Sequence of chain 1.A:
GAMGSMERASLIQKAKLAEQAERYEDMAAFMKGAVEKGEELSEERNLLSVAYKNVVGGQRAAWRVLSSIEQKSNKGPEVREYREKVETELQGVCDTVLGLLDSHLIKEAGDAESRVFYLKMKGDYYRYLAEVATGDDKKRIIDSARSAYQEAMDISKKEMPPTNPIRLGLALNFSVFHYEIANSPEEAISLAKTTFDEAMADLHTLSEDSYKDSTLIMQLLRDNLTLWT

A protein and the small-molecule ligand that binds it are described below.
Small molecule (SMILES): C[C@H](N)C(=O)N[C@@H](CCCNC(N)=[NH2+])C(=O)N[C@@H](CCCNC(N)=[NH2+])C(=O)N[C@@H](CCC(N)=O)C(=O)N[C@H](C(=O)O)[C@@H](C)OP(=O)(O)O

Binding-site contacts:
Ligand atom O3P contacts residue TYR135 of chain 1.A at 2.7 Å (h-bond).
Ligand atom OE1 contacts residue LEU227 of chain 1.A at 3.3 Å.
Ligand atom NH2 contacts residue VAL183 of chain 1.A at 3.8 Å.
Ligand atom CZ contacts residue ARG65 of chain 1.A at 3.6 Å.
Ligand atom O contacts residue ASN180 of chain 1.A at 3.5 Å (h-bond).
Ligand atom NE2 contacts residue ASP230 of chain 1.A at 2.6 Å (salt-bridge).
Ligand atom P contacts residue ARG61 of chain 1.A at 3.8 Å.
Ligand atom CA contacts residue ASN180 of chain 1.A at 3.6 Å.
Ligand atom O1P contacts residue ARG61 of chain 1.A at 2.8 Å (salt-bridge).
Ligand atom O2P contacts residue ARG61 of chain 1.A at 2.9 Å (salt-bridge).
Ligand atom CD contacts residue ASP230 of chain 1.A at 3.6 Å.
Ligand atom CB contacts residue ASN231 of chain 1.A at 3.6 Å.
Ligand atom CA contacts residue LEU179 of chain 1.A at 3.8 Å (hydrophobic).
Ligand atom NH2 contacts residue ARG134 of chain 1.A at 3.7 Å.
Ligand atom N contacts residue LEU234 of chain 1.A at 3.6 Å.
Ligand atom P contacts residue ARG134 of chain 1.A at 3.7 Å.
Ligand atom CZ contacts residue GLU187 of chain 1.A at 3.4 Å.
Ligand atom CZ contacts residue VAL183 of chain 1.A at 3.9 Å (hydrophobic).
Ligand atom CD contacts residue GLU187 of chain 1.A at 3.4 Å.
Ligand atom C contacts residue ASN231 of chain 1.A at 3.6 Å.
Ligand atom NH2 contacts residue ARG65 of chain 1.A at 3.4 Å (salt-bridge).
Ligand atom N contacts residue ASN231 of chain 1.A at 2.8 Å (h-bond).
Ligand atom OE1 contacts residue ASP230 of chain 1.A at 3.8 Å.
Ligand atom CG2 contacts residue ASN180 of chain 1.A at 3.7 Å.
Ligand atom NE contacts residue VAL183 of chain 1.A at 3.9 Å.
Ligand atom O contacts residue LEU234 of chain 1.A at 3.5 Å.
Ligand atom NH2 contacts residue GLU187 of chain 1.A at 3.0 Å (salt-bridge).
Ligand atom CA contacts residue ASN231 of chain 1.A at 3.4 Å.
Ligand atom NH1 contacts residue ARG65 of chain 1.A at 3.7 Å.
Ligand atom O contacts residue LEU179 of chain 1.A at 3.8 Å.
Ligand atom O2P contacts residue ARG134 of chain 1.A at 2.8 Å (salt-bridge).
Ligand atom O contacts residue VAL183 of chain 1.A at 3.6 Å.
Ligand atom CB contacts residue ASN180 of chain 1.A at 3.4 Å.
Ligand atom O contacts residue ASN231 of chain 1.A at 3.1 Å (h-bond).
Ligand atom O3P contacts residue ARG134 of chain 1.A at 2.8 Å (salt-bridge).
Ligand atom CG2 contacts residue ARG134 of chain 1.A at 3.8 Å.
Ligand atom NE contacts residue GLU187 of chain 1.A at 2.9 Å (salt-bridge).
Ligand atom CD contacts residue LEU227 of chain 1.A at 3.7 Å (hydrophobic).
Ligand atom CG2 contacts residue VAL183 of chain 1.A at 3.7 Å (hydrophobic).
Ligand atom NH2 contacts residue ARG61 of chain 1.A at 3.6 Å.